This small molecule binds to this protein.
Small molecule (SMILES): CS(=O)(=O)Cc1nc2ccccc2[nH]1

Sequence of chain 1.A:
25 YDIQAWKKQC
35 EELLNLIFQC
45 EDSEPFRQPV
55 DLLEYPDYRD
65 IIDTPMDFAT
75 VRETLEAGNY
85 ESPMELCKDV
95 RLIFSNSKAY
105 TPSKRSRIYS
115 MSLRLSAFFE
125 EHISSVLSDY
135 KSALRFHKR

Binding-site contacts:
Ligand atom C2 contacts residue TYR104 of chain 1.A at 3.8 Å (hydrophobic).
Ligand atom C4 contacts residue ILE112 of chain 1.A at 3.6 Å (hydrophobic).
Ligand atom C3 contacts residue TYR104 of chain 1.A at 3.6 Å (hydrophobic).
Ligand atom N contacts residue TYR104 of chain 1.A at 3.7 Å.
Ligand atom C8 contacts residue TYR104 of chain 1.A at 3.6 Å (hydrophobic).
Ligand atom C contacts residue PRO49 of chain 1.A at 3.7 Å (hydrophobic).
Ligand atom O1 contacts residue PHE50 of chain 1.A at 4.1 Å.
Ligand atom C7 contacts residue ILE112 of chain 1.A at 4.0 Å (hydrophobic).
Ligand atom C5 contacts residue SER101 of chain 1.A at 4.0 Å.
Ligand atom O1 contacts residue PRO49 of chain 1.A at 3.2 Å (h-bond).
Ligand atom O1 contacts residue VAL54 of chain 1.A at 3.8 Å.
Ligand atom O contacts residue ILE112 of chain 1.A at 3.5 Å.
Ligand atom C7 contacts residue TYR104 of chain 1.A at 4.2 Å (hydrophobic).
Ligand atom C6 contacts residue THR105 of chain 1.A at 3.9 Å.
Ligand atom C5 contacts residue THR105 of chain 1.A at 3.5 Å.
Ligand atom C6 contacts residue ILE112 of chain 1.A at 3.8 Å (hydrophobic).
Ligand atom C4 contacts residue SER101 of chain 1.A at 3.5 Å.
Ligand atom C1 contacts residue TYR59 of chain 1.A at 3.7 Å (hydrophobic).
Ligand atom C5 contacts residue ILE112 of chain 1.A at 3.9 Å (hydrophobic).
Ligand atom O contacts residue TYR59 of chain 1.A at 3.7 Å.
Ligand atom N1 contacts residue TYR104 of chain 1.A at 3.7 Å.
Ligand atom N1 contacts residue TYR59 of chain 1.A at 3.4 Å.
Ligand atom S contacts residue TYR59 of chain 1.A at 4.2 Å.
Ligand atom N contacts residue ILE112 of chain 1.A at 4.2 Å.
Ligand atom C3 contacts residue ILE112 of chain 1.A at 3.7 Å (hydrophobic).
Ligand atom O contacts residue PRO49 of chain 1.A at 4.0 Å.
Ligand atom C4 contacts residue THR105 of chain 1.A at 4.1 Å.
Ligand atom S contacts residue VAL54 of chain 1.A at 3.9 Å.
Ligand atom C2 contacts residue TYR59 of chain 1.A at 4.2 Å (hydrophobic).
Ligand atom C1 contacts residue TYR62 of chain 1.A at 4.2 Å (hydrophobic).
Ligand atom C5 contacts residue SER110 of chain 1.A at 3.7 Å.
Ligand atom C5 contacts residue TYR113 of chain 1.A at 3.9 Å (hydrophobic).
Ligand atom C8 contacts residue ILE112 of chain 1.A at 4.0 Å (hydrophobic).
Ligand atom C contacts residue TYR59 of chain 1.A at 3.9 Å (hydrophobic).
Ligand atom S contacts residue PRO49 of chain 1.A at 3.8 Å.
Ligand atom C6 contacts residue SER110 of chain 1.A at 3.6 Å.
Ligand atom C1 contacts residue VAL54 of chain 1.A at 3.8 Å (hydrophobic).
Ligand atom N1 contacts residue ILE112 of chain 1.A at 4.1 Å.
Ligand atom C6 contacts residue PRO106 of chain 1.A at 3.9 Å (hydrophobic).
Ligand atom C contacts residue VAL54 of chain 1.A at 3.4 Å (hydrophobic).